A protein and the small-molecule ligand that binds it are described below.
Small molecule (SMILES): CC(=O)N[C@H]1[C@H](O[C@H]2[C@H](O)[C@@H](NC(C)=O)CO[C@@H]2CO)O[C@H](CO)[C@@H](O)[C@@H]1O

Sequence of chain 1.R:
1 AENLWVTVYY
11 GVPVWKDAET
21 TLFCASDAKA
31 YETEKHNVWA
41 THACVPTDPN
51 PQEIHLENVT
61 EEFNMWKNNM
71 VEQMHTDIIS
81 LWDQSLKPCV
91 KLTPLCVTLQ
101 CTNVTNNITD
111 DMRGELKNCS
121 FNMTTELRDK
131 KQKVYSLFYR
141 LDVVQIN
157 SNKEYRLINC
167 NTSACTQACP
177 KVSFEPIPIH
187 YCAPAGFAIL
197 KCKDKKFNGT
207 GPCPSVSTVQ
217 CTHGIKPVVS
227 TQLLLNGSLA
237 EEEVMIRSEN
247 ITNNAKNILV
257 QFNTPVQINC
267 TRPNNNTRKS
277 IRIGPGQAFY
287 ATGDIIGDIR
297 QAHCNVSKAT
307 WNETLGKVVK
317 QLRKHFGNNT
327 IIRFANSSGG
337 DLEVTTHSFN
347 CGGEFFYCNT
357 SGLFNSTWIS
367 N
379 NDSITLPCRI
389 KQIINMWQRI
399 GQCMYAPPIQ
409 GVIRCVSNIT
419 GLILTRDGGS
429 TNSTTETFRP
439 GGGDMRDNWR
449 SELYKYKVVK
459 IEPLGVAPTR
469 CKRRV

Sequence of chain 1.X:
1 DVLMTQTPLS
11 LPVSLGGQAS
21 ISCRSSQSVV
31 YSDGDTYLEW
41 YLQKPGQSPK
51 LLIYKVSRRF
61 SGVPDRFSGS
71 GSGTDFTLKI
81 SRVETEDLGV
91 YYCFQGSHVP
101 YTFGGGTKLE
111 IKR

Binding-site contacts:
Ligand atom C5 contacts residue PRO261 of chain 1.R at 4.4 Å (hydrophobic).
Ligand atom C6 contacts residue PRO261 of chain 1.R at 3.8 Å (hydrophobic).
Ligand atom O7 contacts residue ASN416 of chain 1.R at 3.0 Å (h-bond).
Ligand atom C5 contacts residue ASN416 of chain 1.R at 3.7 Å.
Ligand atom C7 contacts residue ASN416 of chain 1.R at 3.2 Å.
Ligand atom O7 contacts residue VAL414 of chain 1.R at 3.7 Å.
Ligand atom C1 contacts residue ASN416 of chain 1.R at 1.8 Å.
Ligand atom C7 contacts residue VAL414 of chain 1.R at 4.2 Å (hydrophobic).
Ligand atom C2 contacts residue ASN416 of chain 1.R at 3.1 Å.
Ligand atom O5 contacts residue ASN416 of chain 1.R at 2.4 Å (h-bond).
Ligand atom C8 contacts residue ASN416 of chain 1.R at 3.9 Å.
Ligand atom N2 contacts residue ASN416 of chain 1.R at 3.4 Å (h-bond).
Ligand atom C3 contacts residue ASN416 of chain 1.R at 4.3 Å.
Ligand atom O4 contacts residue ASP75 of chain 1.X at 3.8 Å.
Ligand atom O6 contacts residue PRO261 of chain 1.R at 4.2 Å.
Ligand atom C8 contacts residue VAL414 of chain 1.R at 3.7 Å (hydrophobic).
Ligand atom O5 contacts residue PRO261 of chain 1.R at 4.3 Å.